This small molecule binds to this protein.
Small molecule (SMILES): CC(=O)N[C@@H]1[C@@H](O)[C@H](O)[C@@H](CO)O[C@H]1O

Sequence of chain 1.C:
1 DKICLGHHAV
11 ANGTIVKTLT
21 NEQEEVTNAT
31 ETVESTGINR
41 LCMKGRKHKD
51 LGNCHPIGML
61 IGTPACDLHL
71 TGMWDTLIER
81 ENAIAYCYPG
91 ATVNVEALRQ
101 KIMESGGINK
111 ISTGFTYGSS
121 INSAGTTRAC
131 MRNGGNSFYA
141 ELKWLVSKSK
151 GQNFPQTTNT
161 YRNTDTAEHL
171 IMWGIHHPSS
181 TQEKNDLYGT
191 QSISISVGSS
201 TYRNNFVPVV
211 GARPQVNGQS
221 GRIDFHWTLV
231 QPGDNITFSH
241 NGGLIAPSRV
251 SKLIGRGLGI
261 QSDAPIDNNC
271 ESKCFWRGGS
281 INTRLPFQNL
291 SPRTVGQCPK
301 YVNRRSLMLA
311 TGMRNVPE

Sequence of chain 1.E:
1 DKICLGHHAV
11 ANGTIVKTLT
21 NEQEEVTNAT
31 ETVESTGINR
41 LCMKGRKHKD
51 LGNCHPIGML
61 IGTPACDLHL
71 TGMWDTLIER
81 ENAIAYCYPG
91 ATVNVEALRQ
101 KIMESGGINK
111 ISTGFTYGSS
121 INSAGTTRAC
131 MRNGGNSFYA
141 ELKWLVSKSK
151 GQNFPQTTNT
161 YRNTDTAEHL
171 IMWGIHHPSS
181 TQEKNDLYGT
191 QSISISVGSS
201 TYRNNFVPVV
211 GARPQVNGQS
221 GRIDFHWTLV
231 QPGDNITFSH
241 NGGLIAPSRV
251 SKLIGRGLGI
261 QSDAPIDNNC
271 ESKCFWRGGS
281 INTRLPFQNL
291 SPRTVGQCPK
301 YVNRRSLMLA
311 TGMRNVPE

Binding-site contacts:
Ligand atom C8 contacts residue ASP234 of chain 1.E at 3.7 Å.
Ligand atom C7 contacts residue ASN235 of chain 1.E at 3.1 Å.
Ligand atom O5 contacts residue ASN235 of chain 1.E at 2.4 Å (h-bond).
Ligand atom O6 contacts residue ARG162 of chain 1.E at 4.2 Å.
Ligand atom C5 contacts residue ARG162 of chain 1.E at 4.5 Å.
Ligand atom C1 contacts residue ARG162 of chain 1.E at 3.8 Å.
Ligand atom C1 contacts residue ASN235 of chain 1.E at 1.4 Å.
Ligand atom O7 contacts residue PRO214 of chain 1.C at 3.5 Å.
Ligand atom O7 contacts residue ASN235 of chain 1.E at 3.2 Å (h-bond).
Ligand atom C2 contacts residue ASN235 of chain 1.E at 2.2 Å.
Ligand atom C8 contacts residue SER200 of chain 1.E at 4.2 Å.
Ligand atom N2 contacts residue GLY233 of chain 1.E at 4.0 Å.
Ligand atom C8 contacts residue ASN235 of chain 1.E at 4.3 Å.
Ligand atom C3 contacts residue ASN235 of chain 1.E at 3.6 Å.
Ligand atom O5 contacts residue ARG162 of chain 1.E at 3.7 Å.
Ligand atom O7 contacts residue GLN215 of chain 1.C at 4.3 Å.
Ligand atom C8 contacts residue GLY233 of chain 1.E at 3.7 Å.
Ligand atom C7 contacts residue PRO214 of chain 1.C at 4.3 Å (hydrophobic).
Ligand atom N2 contacts residue ASN235 of chain 1.E at 2.6 Å (h-bond).
Ligand atom C7 contacts residue GLY233 of chain 1.E at 4.4 Å.
Ligand atom C4 contacts residue ASN235 of chain 1.E at 4.1 Å.
Ligand atom C5 contacts residue ASN235 of chain 1.E at 3.7 Å.